This protein binds this small molecule.
Small molecule (SMILES): CC(C)(C)OC(=O)N[C@@H]1CNC[C@H](C(=O)N(Cc2cccc(Cl)c2Cl)C2CC2)C1

Binding-site contacts:
Ligand atom C16 contacts residue DMS1 of chain 1.E at 3.5 Å.
Ligand atom C16 contacts residue GLY228 of chain 1.A at 3.7 Å.
Ligand atom O24 contacts residue GLY40 of chain 1.A at 3.7 Å.
Ligand atom C14 contacts residue VAL36 of chain 1.A at 3.6 Å (hydrophobic).
Ligand atom N3 contacts residue ASP38 of chain 1.A at 2.8 Å (salt-bridge).
Ligand atom CL1 contacts residue PRO118 of chain 1.A at 3.9 Å.
Ligand atom C12 contacts residue THR85 of chain 1.A at 3.5 Å.
Ligand atom C1 contacts residue TYR83 of chain 1.A at 3.7 Å (hydrophobic).
Ligand atom C4 contacts residue GLY228 of chain 1.A at 3.4 Å.
Ligand atom O24 contacts residue SER41 of chain 1.A at 3.2 Å.
Ligand atom C27 contacts residue ARG82 of chain 1.A at 3.5 Å.
Ligand atom C4 contacts residue ASP38 of chain 1.A at 3.7 Å.
Ligand atom C23 contacts residue TYR83 of chain 1.A at 3.5 Å (hydrophobic).
Ligand atom C29 contacts residue ARG82 of chain 1.A at 3.6 Å.
Ligand atom C28 contacts residue GLY40 of chain 1.A at 3.8 Å.
Ligand atom C13 contacts residue PHE124 of chain 1.A at 3.6 Å (hydrophobic).
Ligand atom C2 contacts residue ASP226 of chain 1.A at 3.2 Å.
Ligand atom C13 contacts residue VAL36 of chain 1.A at 3.8 Å (hydrophobic).
Ligand atom O9 contacts residue THR85 of chain 1.A at 3.2 Å (h-bond).
Ligand atom N10 contacts residue TYR83 of chain 1.A at 3.7 Å.
Ligand atom C14 contacts residue ASP38 of chain 1.A at 3.5 Å.
Ligand atom C4 contacts residue ASP226 of chain 1.A at 3.4 Å.
Ligand atom C4 contacts residue ALA229 of chain 1.A at 3.7 Å (hydrophobic).
Ligand atom C17 contacts residue DMS1 of chain 1.E at 3.3 Å.
Ligand atom C2 contacts residue ASP38 of chain 1.A at 3.6 Å.
Ligand atom CL1 contacts residue PHE119 of chain 1.A at 3.7 Å.
Ligand atom CL2 contacts residue PRO118 of chain 1.A at 3.6 Å.
Ligand atom C2 contacts residue GLY40 of chain 1.A at 3.5 Å.
Ligand atom C23 contacts residue GLY40 of chain 1.A at 3.8 Å.
Ligand atom C14 contacts residue GLY228 of chain 1.A at 3.5 Å.
Ligand atom C1 contacts residue ASP38 of chain 1.A at 3.8 Å.
Ligand atom N3 contacts residue ASP226 of chain 1.A at 2.8 Å (salt-bridge).
Ligand atom C13 contacts residue VAL127 of chain 1.A at 3.7 Å (hydrophobic).
Ligand atom C7 contacts residue GLY228 of chain 1.A at 3.8 Å.
Ligand atom C5 contacts residue ASP38 of chain 1.A at 3.8 Å.
Ligand atom C20 contacts residue PHE124 of chain 1.A at 3.8 Å (hydrophobic).
Ligand atom C6 contacts residue TYR83 of chain 1.A at 3.6 Å (hydrophobic).
Ligand atom O24 contacts residue TYR83 of chain 1.A at 3.1 Å.
Ligand atom C17 contacts residue SER230 of chain 1.A at 3.3 Å.
Ligand atom CL2 contacts residue ALA122 of chain 1.A at 3.9 Å.

Sequence of chain 1.A:
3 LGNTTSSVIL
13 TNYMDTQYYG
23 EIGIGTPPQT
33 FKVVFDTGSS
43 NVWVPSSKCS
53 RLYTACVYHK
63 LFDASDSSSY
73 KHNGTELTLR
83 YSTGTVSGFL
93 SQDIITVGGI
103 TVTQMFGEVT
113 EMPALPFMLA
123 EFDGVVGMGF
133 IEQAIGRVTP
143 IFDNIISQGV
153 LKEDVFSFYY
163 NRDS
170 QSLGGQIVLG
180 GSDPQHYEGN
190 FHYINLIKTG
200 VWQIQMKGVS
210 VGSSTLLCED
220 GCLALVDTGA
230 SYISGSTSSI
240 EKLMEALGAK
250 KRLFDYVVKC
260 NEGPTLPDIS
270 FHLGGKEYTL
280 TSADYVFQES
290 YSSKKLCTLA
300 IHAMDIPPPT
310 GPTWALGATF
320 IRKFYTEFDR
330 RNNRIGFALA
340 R